Sequence of chain 1.A:
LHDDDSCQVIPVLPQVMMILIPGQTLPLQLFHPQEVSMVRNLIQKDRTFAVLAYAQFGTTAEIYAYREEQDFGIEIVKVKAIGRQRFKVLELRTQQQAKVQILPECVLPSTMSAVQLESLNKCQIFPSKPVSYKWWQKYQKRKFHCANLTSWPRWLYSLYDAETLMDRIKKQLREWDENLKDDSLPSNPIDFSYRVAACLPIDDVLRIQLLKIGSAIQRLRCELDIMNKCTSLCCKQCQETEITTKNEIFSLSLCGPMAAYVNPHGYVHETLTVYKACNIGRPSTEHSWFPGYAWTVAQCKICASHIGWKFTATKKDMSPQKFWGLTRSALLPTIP

Binding-site contacts:
Ligand atom C3 contacts residue CYS44 of chain 1.C at 3.4 Å (hydrophobic).
Ligand atom N10 contacts residue GLU308 of chain 1.A at 3.4 Å (salt-bridge).
Ligand atom O20 contacts residue TRP311 of chain 1.A at 3.0 Å (h-bond).
Ligand atom C4 contacts residue PRO283 of chain 1.A at 3.9 Å (hydrophobic).
Ligand atom C15 contacts residue TRP311 of chain 1.A at 3.2 Å (hydrophobic).
Ligand atom C15 contacts residue HIS309 of chain 1.A at 3.5 Å.
Ligand atom C12 contacts residue TRP311 of chain 1.A at 3.7 Å (hydrophobic).
Ligand atom C2 contacts residue VAL43 of chain 1.C at 3.6 Å (hydrophobic).
Ligand atom C2 contacts residue GLY48 of chain 1.C at 3.9 Å.
Ligand atom O13 contacts residue VAL46 of chain 1.C at 2.8 Å (h-bond).
Ligand atom O20 contacts residue SER310 of chain 1.A at 3.3 Å.
Ligand atom C9 contacts residue TRP317 of chain 1.A at 3.8 Å (hydrophobic).
Ligand atom C17 contacts residue TRP311 of chain 1.A at 3.8 Å (hydrophobic).
Ligand atom C18 contacts residue TRP317 of chain 1.A at 3.4 Å (hydrophobic).
Ligand atom C2 contacts residue CYS44 of chain 1.C at 3.4 Å (hydrophobic).
Ligand atom N16 contacts residue TRP311 of chain 1.A at 3.4 Å.
Ligand atom O19 contacts residue PRO283 of chain 1.A at 3.5 Å.
Ligand atom C2 contacts residue HIS284 of chain 1.A at 3.7 Å.
Ligand atom O19 contacts residue TRP311 of chain 1.A at 3.0 Å (h-bond).
Ligand atom O19 contacts residue HIS309 of chain 1.A at 3.0 Å (h-bond).
Ligand atom C3 contacts residue GLY48 of chain 1.C at 3.6 Å.
Ligand atom N16 contacts residue HIS309 of chain 1.A at 2.7 Å (h-bond).
Ligand atom O20 contacts residue PHE333 of chain 1.A at 3.4 Å.
Ligand atom C7 contacts residue ASN282 of chain 1.A at 3.5 Å.
Ligand atom C14 contacts residue TRP331 of chain 1.A at 3.7 Å (hydrophobic).
Ligand atom O19 contacts residue VAL281 of chain 1.A at 3.4 Å (h-bond).
Ligand atom C9 contacts residue PRO283 of chain 1.A at 3.9 Å (hydrophobic).
Ligand atom O20 contacts residue HIS309 of chain 1.A at 3.3 Å (h-bond).
Ligand atom C14 contacts residue TRP311 of chain 1.A at 3.9 Å (hydrophobic).
Ligand atom C17 contacts residue HIS309 of chain 1.A at 3.3 Å.
Ligand atom C7 contacts residue VAL46 of chain 1.C at 3.9 Å (hydrophobic).
Ligand atom O11 contacts residue TRP317 of chain 1.A at 3.4 Å.
Ligand atom O20 contacts residue TRP317 of chain 1.A at 3.6 Å.
Ligand atom N10 contacts residue TRP317 of chain 1.A at 3.7 Å.
Ligand atom C1 contacts residue VAL43 of chain 1.C at 3.8 Å (hydrophobic).
Ligand atom C5 contacts residue PRO283 of chain 1.A at 3.9 Å (hydrophobic).
Ligand atom O11 contacts residue GLU308 of chain 1.A at 3.3 Å (salt-bridge).
Ligand atom O13 contacts residue ASN282 of chain 1.A at 3.1 Å.
Ligand atom O19 contacts residue ASN282 of chain 1.A at 3.4 Å.
Ligand atom C17 contacts residue TRP317 of chain 1.A at 3.8 Å (hydrophobic).

Sequence of chain 1.C:
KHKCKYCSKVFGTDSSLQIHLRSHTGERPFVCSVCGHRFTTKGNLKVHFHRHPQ

This small molecule binds to this protein.
Small molecule (SMILES): Nc1cccc2c1C(=O)N([C@H]1CCC(=O)NC1=O)C2=O